Sequence of chain 1.B:
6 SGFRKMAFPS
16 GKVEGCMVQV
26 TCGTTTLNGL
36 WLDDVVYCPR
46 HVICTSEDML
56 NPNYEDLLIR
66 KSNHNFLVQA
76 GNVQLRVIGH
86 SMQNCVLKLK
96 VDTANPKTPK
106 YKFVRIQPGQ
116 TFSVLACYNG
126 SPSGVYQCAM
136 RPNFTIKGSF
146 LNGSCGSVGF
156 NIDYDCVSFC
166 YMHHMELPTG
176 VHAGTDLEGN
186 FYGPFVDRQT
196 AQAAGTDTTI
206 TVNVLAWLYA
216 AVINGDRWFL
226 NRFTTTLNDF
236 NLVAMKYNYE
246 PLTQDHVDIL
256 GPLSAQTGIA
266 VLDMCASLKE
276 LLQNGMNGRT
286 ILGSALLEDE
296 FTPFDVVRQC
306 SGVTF

Binding-site contacts:
Ligand atom C2 contacts residue B1S1 of chain 1.F at 0.1 Å.
Ligand atom C15 contacts residue B1S1 of chain 1.F at 0.4 Å.
Ligand atom C25 contacts residue B1S1 of chain 1.F at 0.1 Å.
Ligand atom N19 contacts residue HIS169 of chain 1.B at 3.0 Å (h-bond).
Ligand atom C7 contacts residue B1S1 of chain 1.F at 0.1 Å.
Ligand atom C7 contacts residue GLU171 of chain 1.B at 3.2 Å.
Ligand atom C17 contacts residue B1S1 of chain 1.F at 0.3 Å.
Ligand atom C16 contacts residue B1S1 of chain 1.F at 0.4 Å.
Ligand atom C29 contacts residue B1S1 of chain 1.F at 0.3 Å.
Ligand atom C5 contacts residue B1S1 of chain 1.F at 0.1 Å.
Ligand atom O8 contacts residue B1S1 of chain 1.F at 0.1 Å (h-bond).
Ligand atom O10 contacts residue GLU171 of chain 1.B at 3.0 Å (salt-bridge).
Ligand atom O30 contacts residue B1S1 of chain 1.F at 0.5 Å (h-bond).
Ligand atom C1 contacts residue B1S1 of chain 1.F at 0.1 Å.
Ligand atom C27 contacts residue B1S1 of chain 1.F at 0.1 Å.
Ligand atom C20 contacts residue CYS150 of chain 1.B at 2.7 Å (hydrophobic).
Ligand atom N11 contacts residue GLN194 of chain 1.B at 3.2 Å (h-bond).
Ligand atom N19 contacts residue CYS150 of chain 1.B at 3.0 Å (h-bond).
Ligand atom C20 contacts residue B1S1 of chain 1.F at 0.2 Å.
Ligand atom N28 contacts residue GLU171 of chain 1.B at 3.1 Å (salt-bridge).
Ligand atom O22 contacts residue CYS150 of chain 1.B at 2.7 Å (h-bond).
Ligand atom N28 contacts residue B1S1 of chain 1.F at 0.3 Å (h-bond).
Ligand atom O22 contacts residue B1S1 of chain 1.F at 1.2 Å.
Ligand atom C9 contacts residue B1S1 of chain 1.F at 0.2 Å.
Ligand atom O18 contacts residue B1S1 of chain 1.F at 0.5 Å (h-bond).
Ligand atom O30 contacts residue HIS168 of chain 1.B at 2.7 Å (h-bond).
Ligand atom O10 contacts residue B1S1 of chain 1.F at 0.1 Å (h-bond).
Ligand atom C6 contacts residue B1S1 of chain 1.F at 0.1 Å.
Ligand atom C12 contacts residue B1S1 of chain 1.F at 0.3 Å.
Ligand atom C24 contacts residue CYS150 of chain 1.B at 3.1 Å (hydrophobic).
Ligand atom C3 contacts residue B1S1 of chain 1.F at 0.1 Å.
Ligand atom C14 contacts residue B1S1 of chain 1.F at 0.2 Å.
Ligand atom C21 contacts residue CYS150 of chain 1.B at 1.7 Å (hydrophobic).
Ligand atom C4 contacts residue B1S1 of chain 1.F at 0.2 Å.
Ligand atom C24 contacts residue B1S1 of chain 1.F at 0.2 Å.
Ligand atom N19 contacts residue B1S1 of chain 1.F at 0.2 Å (h-bond).
Ligand atom N11 contacts residue B1S1 of chain 1.F at 0.4 Å (h-bond).
Ligand atom C13 contacts residue B1S1 of chain 1.F at 0.2 Å.
Ligand atom C26 contacts residue B1S1 of chain 1.F at 0.1 Å.
Ligand atom C21 contacts residue B1S1 of chain 1.F at 0.2 Å.

Sequence of chain 1.A:
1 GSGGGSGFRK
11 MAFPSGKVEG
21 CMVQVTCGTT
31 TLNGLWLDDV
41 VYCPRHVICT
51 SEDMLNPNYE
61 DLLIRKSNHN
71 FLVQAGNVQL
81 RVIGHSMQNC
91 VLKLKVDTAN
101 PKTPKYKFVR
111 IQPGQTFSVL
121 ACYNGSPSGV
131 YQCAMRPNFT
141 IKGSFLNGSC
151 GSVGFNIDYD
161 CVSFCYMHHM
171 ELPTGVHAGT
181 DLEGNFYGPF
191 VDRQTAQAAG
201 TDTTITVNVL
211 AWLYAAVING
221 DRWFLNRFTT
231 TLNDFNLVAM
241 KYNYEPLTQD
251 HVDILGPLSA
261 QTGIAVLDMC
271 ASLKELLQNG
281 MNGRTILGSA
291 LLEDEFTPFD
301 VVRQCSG

This protein binds this small molecule.
Small molecule (SMILES): CC(C)C[C@H](NC(=O)OCc1ccccc1)C(=O)N[C@@H](C[C@@H]1CCNC1=O)[C@@H](O)S(=O)(=O)O